Binding-site contacts:
Ligand atom C1 contacts residue TRP375 of chain 1.A at 3.8 Å (hydrophobic).
Ligand atom O4 contacts residue HIS244 of chain 1.A at 3.8 Å.
Ligand atom O2 contacts residue ASN240 of chain 1.A at 3.1 Å (h-bond).
Ligand atom C2 contacts residue GLU302 of chain 1.A at 3.5 Å.
Ligand atom C6 contacts residue TYR408 of chain 1.A at 3.4 Å (hydrophobic).
Ligand atom O3 contacts residue ASN240 of chain 1.A at 3.0 Å (h-bond).
Ligand atom O6 contacts residue TYR408 of chain 1.A at 3.3 Å.
Ligand atom C3 contacts residue GLU197 of chain 1.A at 3.3 Å.
Ligand atom O4 contacts residue GLN171 of chain 1.A at 3.2 Å (h-bond).
Ligand atom C6 contacts residue TRP446 of chain 1.A at 3.5 Å (hydrophobic).
Ligand atom C7 contacts residue ASP301 of chain 1.A at 3.6 Å.
Ligand atom C7 contacts residue TRP375 of chain 1.A at 3.8 Å (hydrophobic).
Ligand atom C1 contacts residue TRP446 of chain 1.A at 3.8 Å (hydrophobic).
Ligand atom O3 contacts residue GLU197 of chain 1.A at 2.7 Å (salt-bridge).
Ligand atom O7 contacts residue TYR400 of chain 1.A at 2.6 Å (h-bond).
Ligand atom C6 contacts residue ASP448 of chain 1.A at 3.4 Å.
Ligand atom O6 contacts residue PRO447 of chain 1.A at 3.3 Å.
Ligand atom O3 contacts residue HIS244 of chain 1.A at 3.3 Å.
Ligand atom O5 contacts residue TYR400 of chain 1.A at 3.6 Å.
Ligand atom C8 contacts residue TRP375 of chain 1.A at 3.5 Å (hydrophobic).
Ligand atom O1 contacts residue GLU302 of chain 1.A at 2.8 Å (salt-bridge).
Ligand atom O2 contacts residue ASP301 of chain 1.A at 2.9 Å (salt-bridge).
Ligand atom C8 contacts residue ASP301 of chain 1.A at 3.5 Å.
Ligand atom O6 contacts residue ASP448 of chain 1.A at 2.6 Å (salt-bridge).
Ligand atom C7 contacts residue TYR400 of chain 1.A at 3.5 Å (hydrophobic).
Ligand atom N2 contacts residue ASP301 of chain 1.A at 2.8 Å (salt-bridge).
Ligand atom C8 contacts residue TRP354 of chain 1.A at 3.7 Å (hydrophobic).
Ligand atom C5 contacts residue CYS168 of chain 1.A at 3.8 Å (hydrophobic).
Ligand atom O2 contacts residue HIS244 of chain 1.A at 3.6 Å.
Ligand atom O6 contacts residue ASP448 of chain 1.A at 2.9 Å (salt-bridge).
Ligand atom C1 contacts residue GLU302 of chain 1.A at 3.6 Å.
Ligand atom C4 contacts residue ASP448 of chain 1.A at 3.6 Å.
Ligand atom C2 contacts residue ASP301 of chain 1.A at 3.8 Å.
Ligand atom O7 contacts residue TRP375 of chain 1.A at 3.7 Å.
Ligand atom O7 contacts residue TRP446 of chain 1.A at 3.4 Å.
Ligand atom C2 contacts residue HIS244 of chain 1.A at 3.6 Å.
Ligand atom N2 contacts residue GLU302 of chain 1.A at 3.8 Å.
Ligand atom O4 contacts residue TRP446 of chain 1.A at 3.4 Å.
Ligand atom C8 contacts residue TYR400 of chain 1.A at 3.7 Å (hydrophobic).
Ligand atom O4 contacts residue ASP448 of chain 1.A at 2.8 Å (salt-bridge).

This protein binds this small molecule.
Small molecule (SMILES): CC(=O)N[C@@H]1[C@@H](O[C@@H]2O[C@H](CO)[C@H](O)[C@H](O)[C@H]2O)[C@H](O)[C@@H](CO)O[C@H]1O

Sequence of chain 1.A:
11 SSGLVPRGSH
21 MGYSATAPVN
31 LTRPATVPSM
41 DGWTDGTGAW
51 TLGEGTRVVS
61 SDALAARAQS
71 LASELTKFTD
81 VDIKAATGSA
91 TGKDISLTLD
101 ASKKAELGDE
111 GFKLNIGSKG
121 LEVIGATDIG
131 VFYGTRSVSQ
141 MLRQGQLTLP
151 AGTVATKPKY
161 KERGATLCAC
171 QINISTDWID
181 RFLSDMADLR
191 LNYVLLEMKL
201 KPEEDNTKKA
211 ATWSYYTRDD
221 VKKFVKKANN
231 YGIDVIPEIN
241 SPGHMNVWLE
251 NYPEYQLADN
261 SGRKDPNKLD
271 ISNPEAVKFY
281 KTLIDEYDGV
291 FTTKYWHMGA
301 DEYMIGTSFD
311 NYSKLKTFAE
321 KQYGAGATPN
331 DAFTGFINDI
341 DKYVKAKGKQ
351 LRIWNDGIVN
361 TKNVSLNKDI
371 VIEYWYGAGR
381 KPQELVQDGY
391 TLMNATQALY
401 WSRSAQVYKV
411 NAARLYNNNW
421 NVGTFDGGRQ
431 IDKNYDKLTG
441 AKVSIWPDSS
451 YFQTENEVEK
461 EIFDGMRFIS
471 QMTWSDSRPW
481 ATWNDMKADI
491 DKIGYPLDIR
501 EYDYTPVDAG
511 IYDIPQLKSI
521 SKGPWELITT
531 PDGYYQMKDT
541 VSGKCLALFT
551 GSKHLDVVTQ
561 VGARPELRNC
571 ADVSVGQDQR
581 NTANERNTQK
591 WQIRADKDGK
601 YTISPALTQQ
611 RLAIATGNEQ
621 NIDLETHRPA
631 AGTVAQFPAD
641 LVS